Binding-site contacts:
Ligand atom C6 contacts residue PRO318 of chain 1.A at 3.6 Å (hydrophobic).
Ligand atom C6 contacts residue ILE320 of chain 1.A at 4.5 Å (hydrophobic).
Ligand atom C2 contacts residue ASN390 of chain 1.A at 2.4 Å.
Ligand atom O6 contacts residue GLN393 of chain 1.A at 3.0 Å (h-bond).
Ligand atom C1 contacts residue GLN393 of chain 1.A at 3.9 Å.
Ligand atom C4 contacts residue ASN390 of chain 1.A at 4.2 Å.
Ligand atom C6 contacts residue GLN393 of chain 1.A at 3.9 Å.
Ligand atom O5 contacts residue ASN390 of chain 1.A at 2.4 Å (h-bond).
Ligand atom C7 contacts residue ASN390 of chain 1.A at 3.6 Å.
Ligand atom O5 contacts residue GLN393 of chain 1.A at 3.0 Å (h-bond).
Ligand atom O6 contacts residue PRO318 of chain 1.A at 2.7 Å (h-bond).
Ligand atom C5 contacts residue ASN390 of chain 1.A at 3.7 Å.
Ligand atom N2 contacts residue ASN390 of chain 1.A at 2.9 Å (h-bond).
Ligand atom C1 contacts residue ASN390 of chain 1.A at 1.5 Å.
Ligand atom O7 contacts residue ASN390 of chain 1.A at 3.5 Å (h-bond).
Ligand atom C5 contacts residue GLN393 of chain 1.A at 4.0 Å.
Ligand atom O5 contacts residue SER392 of chain 1.A at 4.5 Å.
Ligand atom C1 contacts residue SER392 of chain 1.A at 4.4 Å.
Ligand atom C3 contacts residue ASN390 of chain 1.A at 3.8 Å.

Sequence of chain 1.A:
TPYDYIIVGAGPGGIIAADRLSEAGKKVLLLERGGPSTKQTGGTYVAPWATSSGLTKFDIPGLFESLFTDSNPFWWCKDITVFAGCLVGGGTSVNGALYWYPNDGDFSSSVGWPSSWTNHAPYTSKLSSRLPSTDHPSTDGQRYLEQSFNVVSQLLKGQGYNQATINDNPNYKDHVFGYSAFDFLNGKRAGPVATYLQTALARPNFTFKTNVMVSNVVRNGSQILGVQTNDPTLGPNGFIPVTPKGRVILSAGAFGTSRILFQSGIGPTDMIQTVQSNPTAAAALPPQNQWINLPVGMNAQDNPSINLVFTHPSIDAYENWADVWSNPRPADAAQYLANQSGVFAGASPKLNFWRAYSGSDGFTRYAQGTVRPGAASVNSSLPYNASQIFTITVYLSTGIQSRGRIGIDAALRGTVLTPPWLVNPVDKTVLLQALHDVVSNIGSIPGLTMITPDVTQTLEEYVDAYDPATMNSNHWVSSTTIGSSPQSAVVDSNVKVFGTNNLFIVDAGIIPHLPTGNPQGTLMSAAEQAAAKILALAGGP

A protein and the small-molecule ligand that binds it are described below.
Small molecule (SMILES): CC(=O)N[C@@H]1[C@@H](O)[C@H](O)[C@@H](CO)O[C@H]1O